Binding-site contacts:
Ligand atom C4 contacts residue ASN310 of chain 1.A at 4.3 Å.
Ligand atom O7 contacts residue ASN310 of chain 1.A at 4.2 Å.
Ligand atom C1 contacts residue ASN310 of chain 1.A at 1.4 Å.
Ligand atom N2 contacts residue ASN310 of chain 1.A at 3.1 Å (h-bond).
Ligand atom C5 contacts residue ASN310 of chain 1.A at 3.6 Å.
Ligand atom O5 contacts residue ASN310 of chain 1.A at 2.4 Å (h-bond).
Ligand atom C3 contacts residue ASN310 of chain 1.A at 3.9 Å.
Ligand atom C2 contacts residue ASN310 of chain 1.A at 2.7 Å.
Ligand atom C7 contacts residue ASN310 of chain 1.A at 3.9 Å.
Ligand atom C8 contacts residue ASP275 of chain 1.A at 3.7 Å.

Sequence of chain 1.A:
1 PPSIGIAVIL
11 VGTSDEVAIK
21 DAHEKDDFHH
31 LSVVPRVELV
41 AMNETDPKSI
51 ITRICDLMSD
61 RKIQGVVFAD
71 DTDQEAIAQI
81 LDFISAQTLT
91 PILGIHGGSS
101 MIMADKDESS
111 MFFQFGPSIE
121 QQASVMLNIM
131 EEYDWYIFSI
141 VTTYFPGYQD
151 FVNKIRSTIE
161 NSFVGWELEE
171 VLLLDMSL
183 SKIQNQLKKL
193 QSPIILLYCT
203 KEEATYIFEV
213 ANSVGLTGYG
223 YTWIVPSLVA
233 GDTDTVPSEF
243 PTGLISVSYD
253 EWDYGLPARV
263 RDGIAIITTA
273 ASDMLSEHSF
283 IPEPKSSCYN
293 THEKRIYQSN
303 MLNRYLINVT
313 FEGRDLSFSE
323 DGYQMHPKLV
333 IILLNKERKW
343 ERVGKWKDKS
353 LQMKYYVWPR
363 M

A protein and the small-molecule ligand that binds it are described below.
Small molecule (SMILES): CC(=O)N[C@@H]1[C@@H](O)[C@H](O)[C@@H](CO)O[C@H]1O